Sequence of chain 3.A:
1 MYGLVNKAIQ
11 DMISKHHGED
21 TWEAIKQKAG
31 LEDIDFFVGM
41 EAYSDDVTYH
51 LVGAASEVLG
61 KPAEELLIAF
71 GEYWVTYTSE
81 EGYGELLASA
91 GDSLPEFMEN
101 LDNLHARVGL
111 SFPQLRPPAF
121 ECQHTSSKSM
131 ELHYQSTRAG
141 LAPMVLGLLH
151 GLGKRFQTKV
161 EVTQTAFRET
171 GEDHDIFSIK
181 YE

Binding-site contacts:
Ligand atom OAD contacts residue MET1 of chain 3.A at 3.4 Å.
Ligand atom FAE contacts residue TYR2 of chain 3.A at 3.1 Å.
Ligand atom CBH contacts residue LEU115 of chain 3.A at 3.6 Å (hydrophobic).
Ligand atom CBH contacts residue ARG138 of chain 3.A at 3.5 Å.
Ligand atom OAC contacts residue TYR134 of chain 3.A at 2.7 Å (h-bond).
Ligand atom FAK contacts residue TYR83 of chain 3.A at 3.4 Å.
Ligand atom CAJ contacts residue LEU4 of chain 3.A at 3.3 Å (hydrophobic).
Ligand atom CAG contacts residue TYR83 of chain 3.A at 3.3 Å (hydrophobic).
Ligand atom FAJ contacts residue PHE112 of chain 3.A at 3.3 Å.
Ligand atom FAK contacts residue PHE112 of chain 3.A at 3.3 Å.
Ligand atom CAC contacts residue LEU148 of chain 3.A at 3.7 Å (hydrophobic).
Ligand atom OAD contacts residue TYR2 of chain 3.A at 3.1 Å (h-bond).
Ligand atom OAA contacts residue ARG138 of chain 3.A at 2.7 Å (salt-bridge).
Ligand atom FAA contacts residue LEU148 of chain 3.A at 3.5 Å.
Ligand atom CBA contacts residue HIS105 of chain 3.A at 3.4 Å.
Ligand atom CAD contacts residue LEU101 of chain 3.A at 3.5 Å (hydrophobic).
Ligand atom OBF contacts residue TRP74 of chain 3.A at 2.9 Å (h-bond).
Ligand atom CAK contacts residue VAL108 of chain 3.A at 3.5 Å (hydrophobic).
Ligand atom FAA contacts residue LEU101 of chain 3.A at 3.6 Å.
Ligand atom OAA contacts residue SER136 of chain 3.A at 3.3 Å (h-bond).
Ligand atom OAC contacts residue PRO118 of chain 3.A at 3.5 Å.
Ligand atom FAJ contacts residue TYR2 of chain 3.A at 3.4 Å.
Ligand atom CAC contacts residue LEU101 of chain 3.A at 3.5 Å (hydrophobic).
Ligand atom OAD contacts residue ARG138 of chain 3.A at 3.7 Å.
Ligand atom CAB contacts residue PHE97 of chain 3.A at 3.7 Å (hydrophobic).
Ligand atom OAB contacts residue ARG116 of chain 3.A at 2.8 Å (salt-bridge).
Ligand atom CZD contacts residue VAL108 of chain 3.A at 3.5 Å (hydrophobic).
Ligand atom CAP contacts residue HIS105 of chain 3.A at 3.4 Å.
Ligand atom CAX contacts residue LEU141 of chain 3.A at 3.7 Å (hydrophobic).
Ligand atom CAG contacts residue LEU4 of chain 3.A at 3.3 Å (hydrophobic).
Ligand atom CBE contacts residue HIS105 of chain 3.A at 3.7 Å.
Ligand atom FAE contacts residue GLY39 of chain 3.A at 3.1 Å.
Ligand atom CBO contacts residue TRP74 of chain 3.A at 3.7 Å (hydrophobic).
Ligand atom OAC contacts residue SER136 of chain 3.A at 2.6 Å (h-bond).
Ligand atom CBM contacts residue LEU115 of chain 3.A at 3.6 Å (hydrophobic).
Ligand atom OAB contacts residue ARG138 of chain 3.A at 2.9 Å (salt-bridge).
Ligand atom CBG contacts residue SER136 of chain 3.A at 3.3 Å.
Ligand atom CAD contacts residue LEU148 of chain 3.A at 3.5 Å (hydrophobic).
Ligand atom CAJ contacts residue TYR83 of chain 3.A at 3.6 Å (hydrophobic).
Ligand atom CBK contacts residue TRP74 of chain 3.A at 3.7 Å (hydrophobic).

The protein below binds the small molecule below.
Small molecule (SMILES): O=C(O)CCCCN(CCc1cc(F)ccc1OCc1ccc(-c2ccc(C(F)(F)F)cc2)cc1)Cc1ccc(C(=O)O)cc1